This protein binds this small molecule.
Small molecule (SMILES): CC[C@H](C)[C@H](NC(=O)[C@H](CCC(N)=O)NC(=O)[C@@H]1CCCN1)C(=O)N[C@H](C(=O)N[C@@H](CC(N)=O)C(=O)N[C@@H](CCCN=C(N)N)C(=O)N1CCC[C@H]1C=O)[C@@H](C)CC

Sequence of chain 3.A:
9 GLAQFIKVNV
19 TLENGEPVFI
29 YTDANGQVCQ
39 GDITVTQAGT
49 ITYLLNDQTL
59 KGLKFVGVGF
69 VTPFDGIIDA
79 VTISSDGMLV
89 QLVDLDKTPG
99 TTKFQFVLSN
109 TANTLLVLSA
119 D

Binding-site contacts:
Ligand atom CB contacts residue GLN38 of chain 3.A at 3.6 Å.
Ligand atom O contacts residue THR42 of chain 3.A at 3.2 Å.
Ligand atom CB contacts residue ASP40 of chain 3.A at 3.5 Å.
Ligand atom O contacts residue THR99 of chain 3.A at 3.2 Å.
Ligand atom O contacts residue VAL43 of chain 3.A at 3.3 Å (h-bond).
Ligand atom CA contacts residue ILE41 of chain 3.A at 3.4 Å (hydrophobic).
Ligand atom N contacts residue PHE102 of chain 3.A at 3.1 Å (h-bond).
Ligand atom CD contacts residue PHE102 of chain 3.A at 3.5 Å (hydrophobic).
Ligand atom O contacts residue GLY98 of chain 3.A at 3.4 Å (h-bond).
Ligand atom CG2 contacts residue ASP92 of chain 3.A at 3.5 Å.
Ligand atom ND2 contacts residue ILE75 of chain 3.A at 3.0 Å (h-bond).
Ligand atom ND2 contacts residue THR96 of chain 3.A at 3.0 Å (h-bond).
Ligand atom CA contacts residue GLY98 of chain 3.A at 3.5 Å.
Ligand atom CG1 contacts residue PHE102 of chain 3.A at 3.5 Å (hydrophobic).
Ligand atom CA contacts residue THR100 of chain 3.A at 3.2 Å.
Ligand atom O contacts residue LYS101 of chain 3.A at 3.5 Å.
Ligand atom CB contacts residue ASP94 of chain 3.A at 2.9 Å.
Ligand atom CA contacts residue ASP40 of chain 3.A at 3.6 Å.
Ligand atom OD1 contacts residue ASP92 of chain 3.A at 2.6 Å (salt-bridge).
Ligand atom O contacts residue THR100 of chain 3.A at 2.9 Å (h-bond).
Ligand atom CB contacts residue ASP94 of chain 3.A at 3.3 Å.
Ligand atom CB contacts residue THR96 of chain 3.A at 3.3 Å.
Ligand atom N contacts residue ASP40 of chain 3.A at 2.8 Å (salt-bridge).
Ligand atom CG contacts residue ASP92 of chain 3.A at 3.5 Å.
Ligand atom O contacts residue THR44 of chain 3.A at 3.1 Å.
Ligand atom O contacts residue VAL43 of chain 3.A at 2.9 Å (h-bond).
Ligand atom CA contacts residue ASP94 of chain 3.A at 3.0 Å.
Ligand atom CB contacts residue THR100 of chain 3.A at 3.6 Å.
Ligand atom N contacts residue ILE41 of chain 3.A at 3.0 Å (h-bond).
Ligand atom O contacts residue ILE41 of chain 3.A at 3.4 Å (h-bond).
Ligand atom O contacts residue ASP40 of chain 3.A at 3.2 Å.
Ligand atom N contacts residue VAL43 of chain 3.A at 2.9 Å (h-bond).
Ligand atom ND2 contacts residue ASP92 of chain 3.A at 3.1 Å (salt-bridge).
Ligand atom N contacts residue ASP94 of chain 3.A at 3.4 Å (salt-bridge).
Ligand atom N contacts residue GLY98 of chain 3.A at 2.8 Å (h-bond).
Ligand atom O contacts residue ASP94 of chain 3.A at 3.6 Å (salt-bridge).
Ligand atom O contacts residue PHE102 of chain 3.A at 3.0 Å (h-bond).
Ligand atom CG1 contacts residue THR99 of chain 3.A at 3.6 Å.
Ligand atom C contacts residue THR100 of chain 3.A at 3.5 Å.
Ligand atom N contacts residue THR100 of chain 3.A at 2.9 Å (h-bond).